Sequence of chain 1.A:
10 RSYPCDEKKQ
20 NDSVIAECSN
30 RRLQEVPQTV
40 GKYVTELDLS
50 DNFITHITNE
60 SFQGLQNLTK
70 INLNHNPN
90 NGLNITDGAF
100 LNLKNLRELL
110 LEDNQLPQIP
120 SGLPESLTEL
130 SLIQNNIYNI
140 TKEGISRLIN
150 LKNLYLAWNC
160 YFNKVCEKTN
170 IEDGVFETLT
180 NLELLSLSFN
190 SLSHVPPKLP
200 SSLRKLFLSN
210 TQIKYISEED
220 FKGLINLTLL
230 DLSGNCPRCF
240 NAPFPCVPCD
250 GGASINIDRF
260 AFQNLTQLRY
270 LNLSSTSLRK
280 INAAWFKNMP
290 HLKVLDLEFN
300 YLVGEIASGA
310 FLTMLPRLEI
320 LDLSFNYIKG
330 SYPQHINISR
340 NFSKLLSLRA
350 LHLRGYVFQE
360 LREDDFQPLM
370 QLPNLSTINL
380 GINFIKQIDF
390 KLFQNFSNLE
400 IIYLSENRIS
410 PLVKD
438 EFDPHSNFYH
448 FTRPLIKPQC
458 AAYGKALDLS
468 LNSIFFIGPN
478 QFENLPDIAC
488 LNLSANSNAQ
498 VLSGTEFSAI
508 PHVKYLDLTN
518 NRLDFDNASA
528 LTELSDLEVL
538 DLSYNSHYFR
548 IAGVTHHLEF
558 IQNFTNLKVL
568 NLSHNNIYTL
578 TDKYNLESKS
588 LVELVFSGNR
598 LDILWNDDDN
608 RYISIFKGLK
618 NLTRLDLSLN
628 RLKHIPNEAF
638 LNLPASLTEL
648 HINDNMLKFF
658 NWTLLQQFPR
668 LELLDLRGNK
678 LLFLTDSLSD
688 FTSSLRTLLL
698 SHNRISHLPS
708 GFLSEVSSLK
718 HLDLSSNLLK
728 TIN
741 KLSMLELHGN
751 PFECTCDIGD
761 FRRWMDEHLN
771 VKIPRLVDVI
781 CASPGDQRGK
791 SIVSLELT

A small-molecule ligand and the protein it binds are described below.
Small molecule (SMILES): CC(=O)N[C@@H]1[C@@H](O)[C@H](O)[C@@H](CO)O[C@H]1O

Binding-site contacts:
Ligand atom C5 contacts residue ASN66 of chain 1.A at 3.6 Å.
Ligand atom C1 contacts residue ASN66 of chain 1.A at 1.4 Å.
Ligand atom C8 contacts residue ASN66 of chain 1.A at 4.3 Å.
Ligand atom C7 contacts residue ASN66 of chain 1.A at 3.3 Å.
Ligand atom O7 contacts residue LYS41 of chain 1.A at 4.1 Å.
Ligand atom C7 contacts residue TYR42 of chain 1.A at 4.4 Å (hydrophobic).
Ligand atom C4 contacts residue ASN66 of chain 1.A at 4.2 Å.
Ligand atom O6 contacts residue ASN66 of chain 1.A at 3.7 Å.
Ligand atom C8 contacts residue LYS41 of chain 1.A at 3.2 Å.
Ligand atom O5 contacts residue ASN66 of chain 1.A at 2.3 Å (h-bond).
Ligand atom N2 contacts residue ASN66 of chain 1.A at 2.8 Å (h-bond).
Ligand atom C3 contacts residue ASN66 of chain 1.A at 3.8 Å.
Ligand atom C7 contacts residue LYS41 of chain 1.A at 4.0 Å.
Ligand atom O7 contacts residue TYR42 of chain 1.A at 3.6 Å.
Ligand atom O7 contacts residue ASN66 of chain 1.A at 3.5 Å (h-bond).
Ligand atom C8 contacts residue TYR42 of chain 1.A at 4.3 Å (hydrophobic).
Ligand atom C2 contacts residue ASN66 of chain 1.A at 2.5 Å.
Ligand atom C6 contacts residue ASN66 of chain 1.A at 4.4 Å.